Sequence of chain 2.A:
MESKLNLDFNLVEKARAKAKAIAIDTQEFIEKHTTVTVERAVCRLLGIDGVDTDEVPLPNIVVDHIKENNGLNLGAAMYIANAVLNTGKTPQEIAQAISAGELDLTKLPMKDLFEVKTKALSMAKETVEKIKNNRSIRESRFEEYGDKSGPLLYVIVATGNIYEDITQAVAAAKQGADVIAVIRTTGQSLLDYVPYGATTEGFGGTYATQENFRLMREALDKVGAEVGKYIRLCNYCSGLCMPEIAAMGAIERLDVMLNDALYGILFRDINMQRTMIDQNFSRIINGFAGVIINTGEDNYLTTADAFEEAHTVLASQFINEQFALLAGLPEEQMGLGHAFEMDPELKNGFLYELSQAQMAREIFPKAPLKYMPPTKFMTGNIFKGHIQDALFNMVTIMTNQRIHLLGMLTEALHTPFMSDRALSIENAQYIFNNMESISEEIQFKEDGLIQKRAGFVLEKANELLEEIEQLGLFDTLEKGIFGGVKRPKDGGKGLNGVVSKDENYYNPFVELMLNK

The small molecule below binds the protein below.
Small molecule (SMILES): C[C@H]1O[C@@H](n2cnc3c(N)ncnc32)[C@H](O)[C@@H]1O

Binding-site contacts:
Ligand atom N7 contacts residue TYR193 of chain 2.A at 4.2 Å.
Ligand atom C4 contacts residue B121 of chain 2.C at 3.6 Å.
Ligand atom C6 contacts residue VAL56 of chain 2.A at 4.2 Å (hydrophobic).
Ligand atom O2' contacts residue ASP54 of chain 2.A at 3.6 Å.
Ligand atom C8 contacts residue B121 of chain 2.C at 4.1 Å.
Ligand atom O2' contacts residue GLU55 of chain 2.A at 3.4 Å (salt-bridge).
Ligand atom N9 contacts residue TYR193 of chain 2.A at 4.3 Å.
Ligand atom O4' contacts residue B121 of chain 2.C at 3.7 Å.
Ligand atom C1' contacts residue B121 of chain 2.C at 4.3 Å.
Ligand atom C2 contacts residue VAL56 of chain 2.A at 4.4 Å (hydrophobic).
Ligand atom O3' contacts residue ASP54 of chain 2.A at 3.4 Å (salt-bridge).
Ligand atom C4' contacts residue B121 of chain 2.C at 3.8 Å.
Ligand atom N3 contacts residue B121 of chain 2.C at 3.9 Å.
Ligand atom C6 contacts residue B121 of chain 2.C at 4.3 Å.
Ligand atom C8 contacts residue TYR193 of chain 2.A at 3.6 Å (hydrophobic).
Ligand atom N3 contacts residue VAL56 of chain 2.A at 4.0 Å.
Ligand atom N7 contacts residue B121 of chain 2.C at 4.2 Å.
Ligand atom C5 contacts residue VAL56 of chain 2.A at 3.7 Å (hydrophobic).
Ligand atom O4' contacts residue TYR193 of chain 2.A at 4.0 Å.
Ligand atom N9 contacts residue B121 of chain 2.C at 3.8 Å.
Ligand atom C3' contacts residue ASP54 of chain 2.A at 3.7 Å.
Ligand atom C2 contacts residue B121 of chain 2.C at 3.4 Å.
Ligand atom N6 contacts residue ASP64 of chain 2.A at 3.8 Å.
Ligand atom C5 contacts residue B121 of chain 2.C at 3.8 Å.
Ligand atom C5' contacts residue B121 of chain 2.C at 2.6 Å.
Ligand atom O2' contacts residue TYR193 of chain 2.A at 4.3 Å.
Ligand atom N9 contacts residue VAL56 of chain 2.A at 3.8 Å.
Ligand atom C1' contacts residue TYR193 of chain 2.A at 4.0 Å (hydrophobic).
Ligand atom N1 contacts residue B121 of chain 2.C at 4.0 Å.
Ligand atom C2' contacts residue GLU55 of chain 2.A at 4.0 Å.
Ligand atom C8 contacts residue VAL56 of chain 2.A at 4.0 Å (hydrophobic).
Ligand atom C4 contacts residue VAL56 of chain 2.A at 3.6 Å (hydrophobic).
Ligand atom N7 contacts residue VAL56 of chain 2.A at 3.8 Å.
Ligand atom C2' contacts residue VAL56 of chain 2.A at 4.1 Å (hydrophobic).
Ligand atom C2' contacts residue ASP54 of chain 2.A at 3.5 Å.